Binding-site contacts:
Ligand atom C9 contacts residue PHE201 of chain 1.D at 4.2 Å (hydrophobic).
Ligand atom O21 contacts residue GLY203 of chain 1.D at 4.0 Å.
Ligand atom C5 contacts residue LEU21 of chain 1.D at 4.4 Å (hydrophobic).
Ligand atom C17 contacts residue GLY203 of chain 1.D at 3.9 Å.
Ligand atom O22 contacts residue GLY203 of chain 1.D at 4.2 Å.
Ligand atom C3 contacts residue PHE204 of chain 1.D at 3.7 Å (hydrophobic).
Ligand atom O12 contacts residue LEU20 of chain 1.D at 4.2 Å.
Ligand atom C6 contacts residue PHE201 of chain 1.D at 4.0 Å (hydrophobic).
Ligand atom C2 contacts residue PHE204 of chain 1.D at 4.1 Å (hydrophobic).
Ligand atom O34 contacts residue GLY203 of chain 1.D at 3.9 Å.
Ligand atom O22 contacts residue PRO53 of chain 1.D at 4.2 Å.
Ligand atom C1 contacts residue LEU20 of chain 1.D at 4.3 Å (hydrophobic).
Ligand atom O22 contacts residue PHE201 of chain 1.D at 4.4 Å.
Ligand atom C5 contacts residue PHE201 of chain 1.D at 4.0 Å (hydrophobic).
Ligand atom C4 contacts residue PHE204 of chain 1.D at 3.5 Å (hydrophobic).
Ligand atom C5 contacts residue PHE204 of chain 1.D at 4.5 Å (hydrophobic).
Ligand atom C4 contacts residue PHE201 of chain 1.D at 4.1 Å (hydrophobic).
Ligand atom C6 contacts residue PHE204 of chain 1.D at 4.2 Å (hydrophobic).
Ligand atom C1 contacts residue PHE204 of chain 1.D at 3.9 Å (hydrophobic).
Ligand atom C10 contacts residue PHE201 of chain 1.D at 2.8 Å (hydrophobic).
Ligand atom O21 contacts residue PRO53 of chain 1.D at 3.8 Å.
Ligand atom O22 contacts residue PHE204 of chain 1.D at 4.1 Å.
Ligand atom C11 contacts residue PHE201 of chain 1.D at 2.9 Å (hydrophobic).

Sequence of chain 1.D:
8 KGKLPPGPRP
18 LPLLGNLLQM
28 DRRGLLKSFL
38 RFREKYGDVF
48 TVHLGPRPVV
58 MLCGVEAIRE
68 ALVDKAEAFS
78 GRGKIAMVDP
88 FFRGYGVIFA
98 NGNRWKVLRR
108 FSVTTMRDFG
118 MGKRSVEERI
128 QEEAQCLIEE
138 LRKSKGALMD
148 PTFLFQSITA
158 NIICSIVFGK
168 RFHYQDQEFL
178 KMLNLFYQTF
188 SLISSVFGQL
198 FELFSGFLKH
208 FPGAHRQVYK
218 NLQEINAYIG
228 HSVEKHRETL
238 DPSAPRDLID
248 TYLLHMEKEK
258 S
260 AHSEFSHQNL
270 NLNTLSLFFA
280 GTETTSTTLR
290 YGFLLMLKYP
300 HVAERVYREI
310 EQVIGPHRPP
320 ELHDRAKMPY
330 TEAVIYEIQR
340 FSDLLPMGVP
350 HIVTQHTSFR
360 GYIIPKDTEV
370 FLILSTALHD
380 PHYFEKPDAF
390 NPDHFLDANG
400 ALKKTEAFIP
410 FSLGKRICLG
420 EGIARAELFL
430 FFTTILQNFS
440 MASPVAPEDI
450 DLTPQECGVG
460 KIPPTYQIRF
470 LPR

A small-molecule ligand and the protein it binds are described below.
Small molecule (SMILES): OC[C@H]1O[C@H](O[C@H]2[C@H](O)[C@@H](O)[C@H](OCCCCCC3CCCCC3)O[C@@H]2CO)[C@H](O)[C@@H](O)[C@@H]1O